This protein binds this small molecule.
Small molecule (SMILES): CC(=O)N[C@H]1[C@H](O[C@H]2[C@H](O)[C@@H](NC(C)=O)CO[C@@H]2CO)O[C@H](CO)[C@@H](O)[C@@H]1O

Binding-site contacts:
Ligand atom C5 contacts residue ASN283 of chain 1.D at 3.5 Å.
Ligand atom O3 contacts residue ASN283 of chain 1.D at 4.5 Å.
Ligand atom C7 contacts residue SER311 of chain 1.D at 3.7 Å.
Ligand atom C4 contacts residue ASN283 of chain 1.D at 4.0 Å.
Ligand atom N2 contacts residue ASN283 of chain 1.D at 2.5 Å (h-bond).
Ligand atom C7 contacts residue MET310 of chain 1.D at 4.2 Å (hydrophobic).
Ligand atom C6 contacts residue ASN283 of chain 1.D at 4.1 Å.
Ligand atom C2 contacts residue ASN283 of chain 1.D at 2.1 Å.
Ligand atom O6 contacts residue GLU639 of chain 1.D at 4.1 Å.
Ligand atom C8 contacts residue ASN283 of chain 1.D at 4.3 Å.
Ligand atom O6 contacts residue ASN283 of chain 1.D at 4.4 Å.
Ligand atom O5 contacts residue ILE281 of chain 1.D at 3.9 Å.
Ligand atom O5 contacts residue ASN283 of chain 1.D at 2.3 Å (h-bond).
Ligand atom O7 contacts residue MET310 of chain 1.D at 3.9 Å.
Ligand atom O6 contacts residue ASN557 of chain 1.D at 3.9 Å.
Ligand atom C8 contacts residue MET310 of chain 1.D at 3.6 Å (hydrophobic).
Ligand atom C6 contacts residue ARG558 of chain 1.D at 4.1 Å.
Ligand atom O4 contacts residue GLU639 of chain 1.D at 4.3 Å.
Ligand atom N2 contacts residue SER311 of chain 1.D at 4.3 Å.
Ligand atom C7 contacts residue ASN283 of chain 1.D at 3.3 Å.
Ligand atom C5 contacts residue GLU639 of chain 1.D at 4.5 Å.
Ligand atom C6 contacts residue ASP640 of chain 1.D at 3.9 Å.
Ligand atom O7 contacts residue THR312 of chain 1.D at 3.5 Å.
Ligand atom O6 contacts residue ASP640 of chain 1.D at 2.9 Å (salt-bridge).
Ligand atom O7 contacts residue ASN283 of chain 1.D at 3.5 Å (h-bond).
Ligand atom C1 contacts residue ILE281 of chain 1.D at 3.7 Å (hydrophobic).
Ligand atom C1 contacts residue ASN283 of chain 1.D at 1.4 Å.
Ligand atom O6 contacts residue ARG558 of chain 1.D at 3.1 Å.
Ligand atom C3 contacts residue ASN283 of chain 1.D at 3.5 Å.
Ligand atom C6 contacts residue GLU639 of chain 1.D at 3.4 Å.
Ligand atom O7 contacts residue SER311 of chain 1.D at 2.8 Å (h-bond).

Sequence of chain 1.D:
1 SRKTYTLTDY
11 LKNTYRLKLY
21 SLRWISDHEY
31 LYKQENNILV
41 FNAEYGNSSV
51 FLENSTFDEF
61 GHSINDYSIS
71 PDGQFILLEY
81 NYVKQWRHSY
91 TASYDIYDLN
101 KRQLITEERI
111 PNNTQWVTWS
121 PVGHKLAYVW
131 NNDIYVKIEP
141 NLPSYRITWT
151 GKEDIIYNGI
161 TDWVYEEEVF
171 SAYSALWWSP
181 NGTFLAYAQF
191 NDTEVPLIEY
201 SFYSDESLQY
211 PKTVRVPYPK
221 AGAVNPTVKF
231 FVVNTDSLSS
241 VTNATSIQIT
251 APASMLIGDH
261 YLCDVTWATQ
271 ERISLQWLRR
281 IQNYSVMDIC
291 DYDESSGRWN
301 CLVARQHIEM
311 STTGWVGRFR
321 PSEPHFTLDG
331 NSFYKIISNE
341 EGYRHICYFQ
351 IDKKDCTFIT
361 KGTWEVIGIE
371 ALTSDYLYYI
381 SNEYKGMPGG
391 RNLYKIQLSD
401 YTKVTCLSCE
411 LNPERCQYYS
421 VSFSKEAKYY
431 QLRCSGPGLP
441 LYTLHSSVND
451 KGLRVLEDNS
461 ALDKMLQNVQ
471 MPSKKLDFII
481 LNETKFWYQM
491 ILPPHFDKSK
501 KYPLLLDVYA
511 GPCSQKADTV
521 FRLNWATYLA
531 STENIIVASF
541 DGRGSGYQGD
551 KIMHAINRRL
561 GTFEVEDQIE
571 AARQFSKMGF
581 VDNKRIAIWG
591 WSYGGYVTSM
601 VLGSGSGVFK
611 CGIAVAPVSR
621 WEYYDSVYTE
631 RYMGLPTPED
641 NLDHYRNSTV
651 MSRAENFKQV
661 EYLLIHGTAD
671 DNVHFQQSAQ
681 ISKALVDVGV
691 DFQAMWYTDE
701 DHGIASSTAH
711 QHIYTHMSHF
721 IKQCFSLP